This protein binds this small molecule.
Small molecule (SMILES): CC(=O)N[C@H]1[C@H](O[C@H]2[C@H](O)[C@@H](NC(C)=O)CO[C@@H]2CO[C@@H]2O[C@@H](C)[C@@H](O)[C@@H](O)[C@@H]2O)O[C@H](CO)[C@@H](O)[C@@H]1O

Binding-site contacts:
Ligand atom N2 contacts residue ASN98 of chain 1.A at 2.9 Å (h-bond).
Ligand atom C6 contacts residue ASN98 of chain 1.A at 4.2 Å.
Ligand atom O5 contacts residue ASN98 of chain 1.A at 2.4 Å (h-bond).
Ligand atom C8 contacts residue ASN98 of chain 1.A at 3.9 Å.
Ligand atom C5 contacts residue ASN98 of chain 1.A at 3.6 Å.
Ligand atom C3 contacts residue ASN98 of chain 1.A at 3.8 Å.
Ligand atom O5 contacts residue ASN98 of chain 1.A at 4.3 Å.
Ligand atom C2 contacts residue ASN98 of chain 1.A at 2.5 Å.
Ligand atom C7 contacts residue ASN98 of chain 1.A at 3.2 Å.
Ligand atom C4 contacts residue ASN98 of chain 1.A at 4.2 Å.
Ligand atom O7 contacts residue ASN98 of chain 1.A at 3.6 Å (h-bond).
Ligand atom C1 contacts residue ASN98 of chain 1.A at 1.4 Å.

Sequence of chain 1.A:
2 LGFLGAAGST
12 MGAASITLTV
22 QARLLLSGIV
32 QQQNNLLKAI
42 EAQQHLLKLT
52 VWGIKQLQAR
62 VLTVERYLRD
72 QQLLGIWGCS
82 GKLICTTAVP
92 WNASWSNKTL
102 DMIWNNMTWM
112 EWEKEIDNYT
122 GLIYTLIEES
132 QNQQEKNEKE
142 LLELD